The protein below binds the small molecule below.
Small molecule (SMILES): CC(=O)N[C@@H]1[C@@H](O)[C@H](O)[C@@H](CO)O[C@H]1O

Binding-site contacts:
Ligand atom C5 contacts residue ASN412 of chain 1.D at 3.6 Å.
Ligand atom O7 contacts residue ASN412 of chain 1.D at 4.2 Å.
Ligand atom C3 contacts residue ASN412 of chain 1.D at 3.8 Å.
Ligand atom O7 contacts residue SER410 of chain 1.D at 4.2 Å.
Ligand atom C1 contacts residue SER417 of chain 1.D at 3.8 Å.
Ligand atom C8 contacts residue ASN412 of chain 1.D at 3.3 Å.
Ligand atom N2 contacts residue ASN412 of chain 1.D at 2.9 Å (h-bond).
Ligand atom C7 contacts residue ASN412 of chain 1.D at 3.3 Å.
Ligand atom C4 contacts residue ASN412 of chain 1.D at 4.2 Å.
Ligand atom O5 contacts residue SER417 of chain 1.D at 4.2 Å.
Ligand atom C1 contacts residue ASN412 of chain 1.D at 1.4 Å.
Ligand atom O5 contacts residue ASN412 of chain 1.D at 2.4 Å (h-bond).
Ligand atom C2 contacts residue ASN412 of chain 1.D at 2.4 Å.
Ligand atom O7 contacts residue VAL411 of chain 1.D at 4.3 Å.

Sequence of chain 1.D:
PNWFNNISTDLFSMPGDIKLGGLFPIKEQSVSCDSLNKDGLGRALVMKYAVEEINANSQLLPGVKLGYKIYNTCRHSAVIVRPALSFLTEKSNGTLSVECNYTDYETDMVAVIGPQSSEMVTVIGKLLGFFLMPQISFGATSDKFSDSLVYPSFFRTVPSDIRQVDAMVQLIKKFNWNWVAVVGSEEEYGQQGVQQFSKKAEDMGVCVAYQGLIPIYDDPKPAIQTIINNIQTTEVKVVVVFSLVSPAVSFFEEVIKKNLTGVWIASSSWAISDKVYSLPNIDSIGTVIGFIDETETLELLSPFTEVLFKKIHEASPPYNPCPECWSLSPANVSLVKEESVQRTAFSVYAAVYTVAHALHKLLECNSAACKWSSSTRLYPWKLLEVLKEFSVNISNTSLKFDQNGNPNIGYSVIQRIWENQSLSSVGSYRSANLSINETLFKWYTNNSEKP